Binding-site contacts:
Ligand atom N6 contacts residue SAH1 of chain 1.N at 3.7 Å.
Ligand atom N8 contacts residue PHE170 of chain 1.B at 3.9 Å.
Ligand atom O2 contacts residue HIS142 of chain 1.B at 3.7 Å.
Ligand atom C2 contacts residue TYR221 of chain 1.B at 3.9 Å (hydrophobic).
Ligand atom N3 contacts residue TRP49 of chain 1.B at 3.7 Å.
Ligand atom C9 contacts residue HIS142 of chain 1.B at 3.7 Å.
Ligand atom O2 contacts residue TRP49 of chain 1.B at 3.5 Å.
Ligand atom O1 contacts residue ARG214 of chain 1.B at 3.5 Å (salt-bridge).
Ligand atom C7 contacts residue PHE170 of chain 1.B at 3.6 Å (hydrophobic).
Ligand atom N8 contacts residue TRP49 of chain 1.B at 3.8 Å.
Ligand atom C1 contacts residue TRP49 of chain 1.B at 3.8 Å (hydrophobic).
Ligand atom C2 contacts residue PHE170 of chain 1.B at 3.6 Å (hydrophobic).
Ligand atom C2 contacts residue TRP49 of chain 1.B at 3.8 Å (hydrophobic).
Ligand atom N3 contacts residue TYR221 of chain 1.B at 2.8 Å (h-bond).
Ligand atom C9 contacts residue PHE170 of chain 1.B at 4.1 Å (hydrophobic).
Ligand atom N6 contacts residue GLY138 of chain 1.B at 3.2 Å (h-bond).
Ligand atom C9 contacts residue ARG185 of chain 1.B at 3.9 Å.
Ligand atom N5 contacts residue HIS141 of chain 1.B at 3.5 Å (h-bond).
Ligand atom N6 contacts residue HIS142 of chain 1.B at 3.4 Å (h-bond).
Ligand atom N8 contacts residue HIS142 of chain 1.B at 2.8 Å (h-bond).
Ligand atom O1 contacts residue ASP12 of chain 1.B at 3.2 Å.
Ligand atom O2 contacts residue ARG185 of chain 1.B at 2.8 Å (salt-bridge).
Ligand atom C9 contacts residue TRP49 of chain 1.B at 3.5 Å (hydrophobic).
Ligand atom C1 contacts residue PHE170 of chain 1.B at 3.8 Å (hydrophobic).
Ligand atom C9 contacts residue ASP12 of chain 1.B at 3.8 Å.
Ligand atom C4 contacts residue TYR221 of chain 1.B at 3.3 Å (hydrophobic).
Ligand atom O1 contacts residue TYR221 of chain 1.B at 3.8 Å.
Ligand atom N6 contacts residue HIS141 of chain 1.B at 3.4 Å (h-bond).
Ligand atom C7 contacts residue HIS141 of chain 1.B at 4.1 Å.
Ligand atom N5 contacts residue MET55 of chain 1.B at 4.0 Å.
Ligand atom N10 contacts residue ASP12 of chain 1.B at 2.9 Å (salt-bridge).
Ligand atom C9 contacts residue TYR187 of chain 1.B at 3.9 Å (hydrophobic).
Ligand atom N3 contacts residue PHE170 of chain 1.B at 3.8 Å.
Ligand atom C1 contacts residue ASP12 of chain 1.B at 3.6 Å.
Ligand atom C4 contacts residue MET55 of chain 1.B at 3.5 Å (hydrophobic).
Ligand atom C7 contacts residue HIS142 of chain 1.B at 3.4 Å.
Ligand atom O2 contacts residue TYR187 of chain 1.B at 3.4 Å.
Ligand atom O2 contacts residue ASP12 of chain 1.B at 3.8 Å.
Ligand atom N5 contacts residue GLY138 of chain 1.B at 3.3 Å.
Ligand atom N10 contacts residue TRP49 of chain 1.B at 3.5 Å.

Sequence of chain 1.B:
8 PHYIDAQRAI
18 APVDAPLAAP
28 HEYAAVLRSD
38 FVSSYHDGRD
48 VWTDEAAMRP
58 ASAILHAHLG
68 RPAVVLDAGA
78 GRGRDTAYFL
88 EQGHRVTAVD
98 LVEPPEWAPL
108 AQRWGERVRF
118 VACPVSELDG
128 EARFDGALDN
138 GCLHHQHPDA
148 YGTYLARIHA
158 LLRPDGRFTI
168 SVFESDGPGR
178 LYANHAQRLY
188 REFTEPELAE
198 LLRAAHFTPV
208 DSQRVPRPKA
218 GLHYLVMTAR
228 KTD

A small-molecule ligand and the protein it binds are described below.
Small molecule (SMILES): O=c1[nH]c(=O)c2ncnnc2[nH]1